Sequence of chain 2.A:
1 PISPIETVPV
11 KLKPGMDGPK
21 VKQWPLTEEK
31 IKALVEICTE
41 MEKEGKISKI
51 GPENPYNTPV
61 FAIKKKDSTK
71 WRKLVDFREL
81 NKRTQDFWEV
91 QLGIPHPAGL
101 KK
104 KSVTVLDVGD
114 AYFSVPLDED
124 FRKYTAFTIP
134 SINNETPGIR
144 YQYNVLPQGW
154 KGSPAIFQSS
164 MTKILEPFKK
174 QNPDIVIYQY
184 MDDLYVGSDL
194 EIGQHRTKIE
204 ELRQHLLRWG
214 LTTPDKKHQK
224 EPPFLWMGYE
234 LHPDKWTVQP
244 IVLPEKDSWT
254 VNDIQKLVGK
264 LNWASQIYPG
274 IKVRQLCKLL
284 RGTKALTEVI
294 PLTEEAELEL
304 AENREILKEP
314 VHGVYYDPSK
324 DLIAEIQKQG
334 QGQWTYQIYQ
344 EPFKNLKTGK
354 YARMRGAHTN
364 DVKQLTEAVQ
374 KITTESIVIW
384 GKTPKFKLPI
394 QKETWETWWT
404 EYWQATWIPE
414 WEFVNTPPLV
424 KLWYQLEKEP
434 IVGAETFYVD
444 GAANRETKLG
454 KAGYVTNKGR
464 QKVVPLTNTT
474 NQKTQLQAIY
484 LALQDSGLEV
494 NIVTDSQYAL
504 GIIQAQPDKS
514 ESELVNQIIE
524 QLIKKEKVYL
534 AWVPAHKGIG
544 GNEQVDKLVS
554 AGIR

Binding-site contacts:
Ligand atom C1 contacts residue LYS101 of chain 2.A at 4.0 Å.
Ligand atom F2 contacts residue GLY190 of chain 2.A at 3.4 Å.
Ligand atom O1 contacts residue LEU100 of chain 2.A at 3.7 Å.
Ligand atom C9 contacts residue TYR188 of chain 2.A at 3.8 Å (hydrophobic).
Ligand atom CL contacts residue VAL106 of chain 2.A at 3.7 Å.
Ligand atom C4 contacts residue LEU234 of chain 2.A at 4.1 Å (hydrophobic).
Ligand atom C3 contacts residue TYR318 of chain 2.A at 3.4 Å (hydrophobic).
Ligand atom C2 contacts residue TYR318 of chain 2.A at 3.8 Å (hydrophobic).
Ligand atom CL contacts residue HIS235 of chain 2.A at 3.9 Å.
Ligand atom C14 contacts residue LEU100 of chain 2.A at 3.6 Å (hydrophobic).
Ligand atom C3 contacts residue HIS235 of chain 2.A at 3.1 Å.
Ligand atom N contacts residue LYS101 of chain 2.A at 3.0 Å (salt-bridge).
Ligand atom C5 contacts residue VAL106 of chain 2.A at 3.6 Å (hydrophobic).
Ligand atom O1 contacts residue LYS101 of chain 2.A at 3.5 Å (salt-bridge).
Ligand atom F1 contacts residue TYR188 of chain 2.A at 3.1 Å.
Ligand atom C8 contacts residue LEU100 of chain 2.A at 4.0 Å (hydrophobic).
Ligand atom CL contacts residue LEU234 of chain 2.A at 3.5 Å.
Ligand atom C12 contacts residue LEU234 of chain 2.A at 3.5 Å (hydrophobic).
Ligand atom C10 contacts residue TYR188 of chain 2.A at 3.7 Å (hydrophobic).
Ligand atom F3 contacts residue TYR181 of chain 2.A at 3.9 Å.
Ligand atom F1 contacts residue VAL106 of chain 2.A at 3.5 Å.
Ligand atom C4 contacts residue TYR318 of chain 2.A at 3.9 Å (hydrophobic).
Ligand atom C13 contacts residue VAL179 of chain 2.A at 3.9 Å (hydrophobic).
Ligand atom C4 contacts residue HIS235 of chain 2.A at 3.9 Å.
Ligand atom C11 contacts residue TYR181 of chain 2.A at 3.6 Å (hydrophobic).
Ligand atom C3 contacts residue PRO236 of chain 2.A at 3.7 Å (hydrophobic).
Ligand atom CL contacts residue PHE227 of chain 2.A at 3.5 Å.
Ligand atom C4 contacts residue VAL106 of chain 2.A at 3.8 Å (hydrophobic).
Ligand atom C11 contacts residue TRP229 of chain 2.A at 3.5 Å (hydrophobic).
Ligand atom F3 contacts residue VAL179 of chain 2.A at 3.1 Å.
Ligand atom F1 contacts residue VAL189 of chain 2.A at 3.8 Å.
Ligand atom O2 contacts residue LEU100 of chain 2.A at 3.2 Å.
Ligand atom F3 contacts residue TYR188 of chain 2.A at 3.5 Å.
Ligand atom C2 contacts residue HIS235 of chain 2.A at 4.1 Å.
Ligand atom N contacts residue LEU100 of chain 2.A at 3.9 Å.
Ligand atom C14 contacts residue LYS101 of chain 2.A at 3.7 Å.
Ligand atom C12 contacts residue TRP229 of chain 2.A at 3.4 Å (hydrophobic).
Ligand atom C10 contacts residue TYR181 of chain 2.A at 3.5 Å (hydrophobic).
Ligand atom F2 contacts residue VAL179 of chain 2.A at 3.7 Å.
Ligand atom O1 contacts residue VAL179 of chain 2.A at 3.7 Å.

This small molecule binds to this protein.
Small molecule (SMILES): O=C1Nc2ccc(Cl)cc2[C@@](C#CC2CC2)(C(F)(F)F)O1